Sequence of chain 1.B:
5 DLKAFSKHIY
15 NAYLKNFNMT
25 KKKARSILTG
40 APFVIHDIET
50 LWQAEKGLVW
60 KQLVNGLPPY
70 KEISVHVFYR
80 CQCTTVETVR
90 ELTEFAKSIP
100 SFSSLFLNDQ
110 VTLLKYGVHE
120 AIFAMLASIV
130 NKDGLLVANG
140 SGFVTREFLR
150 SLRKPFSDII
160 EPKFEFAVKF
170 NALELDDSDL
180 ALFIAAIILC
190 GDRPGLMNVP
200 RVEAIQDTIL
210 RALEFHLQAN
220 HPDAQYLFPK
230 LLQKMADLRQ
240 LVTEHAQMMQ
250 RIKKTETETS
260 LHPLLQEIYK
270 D

Binding-site contacts:
Ligand atom C12 contacts residue THR92 of chain 1.B at 3.8 Å.
Ligand atom C13 contacts residue THR92 of chain 1.B at 3.8 Å.
Ligand atom O2 contacts residue GLU266 of chain 1.B at 2.7 Å (salt-bridge).
Ligand atom O2 contacts residue LYS269 of chain 1.B at 3.7 Å.
Ligand atom C1 contacts residue VAL110 of chain 1.B at 4.4 Å (hydrophobic).
Ligand atom C12 contacts residue LEU113 of chain 1.B at 3.9 Å (hydrophobic).
Ligand atom C2 contacts residue LYS114 of chain 1.B at 4.0 Å.
Ligand atom C4 contacts residue LYS269 of chain 1.B at 4.1 Å.
Ligand atom O5 contacts residue VAL110 of chain 1.B at 4.0 Å.
Ligand atom C8 contacts residue LEU263 of chain 1.B at 4.2 Å (hydrophobic).
Ligand atom C11 contacts residue LEU113 of chain 1.B at 4.0 Å (hydrophobic).
Ligand atom C5 contacts residue VAL110 of chain 1.B at 4.3 Å (hydrophobic).
Ligand atom O3 contacts residue LYS269 of chain 1.B at 2.8 Å (salt-bridge).
Ligand atom C11 contacts residue VAL88 of chain 1.B at 4.1 Å (hydrophobic).
Ligand atom C8 contacts residue GLU266 of chain 1.B at 3.8 Å.
Ligand atom O1 contacts residue GLU266 of chain 1.B at 3.4 Å.
Ligand atom C7 contacts residue LYS114 of chain 1.B at 4.0 Å.
Ligand atom C9 contacts residue LYS114 of chain 1.B at 4.0 Å.
Ligand atom O1 contacts residue ILE267 of chain 1.B at 4.4 Å.
Ligand atom C3 contacts residue LYS269 of chain 1.B at 3.7 Å.
Ligand atom C13 contacts residue LEU263 of chain 1.B at 4.4 Å (hydrophobic).
Ligand atom C7 contacts residue GLU266 of chain 1.B at 4.3 Å.
Ligand atom C10 contacts residue VAL110 of chain 1.B at 4.4 Å (hydrophobic).
Ligand atom C10 contacts residue LEU263 of chain 1.B at 4.2 Å (hydrophobic).
Ligand atom O2 contacts residue LYS114 of chain 1.B at 2.9 Å (salt-bridge).
Ligand atom C1 contacts residue LYS114 of chain 1.B at 4.2 Å.
Ligand atom O1 contacts residue LYS114 of chain 1.B at 4.2 Å.
Ligand atom C9 contacts residue LEU263 of chain 1.B at 4.2 Å (hydrophobic).
Ligand atom C12 contacts residue VAL88 of chain 1.B at 4.5 Å (hydrophobic).
Ligand atom C11 contacts residue LEU263 of chain 1.B at 4.3 Å (hydrophobic).
Ligand atom C9 contacts residue ILE267 of chain 1.B at 3.3 Å (hydrophobic).
Ligand atom C2 contacts residue GLU266 of chain 1.B at 3.7 Å.
Ligand atom C2 contacts residue LYS269 of chain 1.B at 3.6 Å.
Ligand atom O6 contacts residue VAL110 of chain 1.B at 3.8 Å.
Ligand atom C8 contacts residue ILE267 of chain 1.B at 3.6 Å (hydrophobic).
Ligand atom C7 contacts residue VAL110 of chain 1.B at 3.9 Å (hydrophobic).
Ligand atom C3 contacts residue LYS114 of chain 1.B at 4.3 Å.
Ligand atom C1 contacts residue GLU266 of chain 1.B at 4.2 Å.
Ligand atom C13 contacts residue VAL88 of chain 1.B at 4.4 Å (hydrophobic).

The small molecule below binds the protein below.
Small molecule (SMILES): CCCCCCCO[C@@H]1O[C@H](CO)[C@@H](O)[C@H](O)[C@H]1O